Sequence of chain 2.A:
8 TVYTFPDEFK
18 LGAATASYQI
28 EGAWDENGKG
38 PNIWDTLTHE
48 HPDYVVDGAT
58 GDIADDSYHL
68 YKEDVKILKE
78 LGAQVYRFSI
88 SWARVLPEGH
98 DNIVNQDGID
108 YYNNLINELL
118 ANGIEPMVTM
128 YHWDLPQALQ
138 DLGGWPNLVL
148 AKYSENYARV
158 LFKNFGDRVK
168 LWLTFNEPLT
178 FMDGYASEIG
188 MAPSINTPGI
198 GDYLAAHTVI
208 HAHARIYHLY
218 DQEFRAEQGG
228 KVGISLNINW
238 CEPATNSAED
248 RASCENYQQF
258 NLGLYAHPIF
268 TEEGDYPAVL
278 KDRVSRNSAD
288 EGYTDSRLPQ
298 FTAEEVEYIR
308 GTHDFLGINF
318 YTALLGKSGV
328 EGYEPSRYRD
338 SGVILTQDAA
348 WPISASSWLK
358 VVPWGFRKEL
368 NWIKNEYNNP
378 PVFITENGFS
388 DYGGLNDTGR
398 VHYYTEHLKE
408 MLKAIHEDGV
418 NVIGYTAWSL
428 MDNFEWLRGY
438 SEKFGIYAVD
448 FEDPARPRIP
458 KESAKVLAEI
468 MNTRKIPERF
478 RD

A protein and the small-molecule ligand that binds it are described below.
Small molecule (SMILES): OC[C@H]1NC[C@H](O)[C@@H](O)[C@@H]1O

Binding-site contacts:
Ligand atom C5 contacts residue GLU383 of chain 2.A at 3.6 Å.
Ligand atom O3 contacts residue TRP425 of chain 2.A at 3.8 Å.
Ligand atom O3 contacts residue HIS129 of chain 2.A at 2.9 Å (h-bond).
Ligand atom O2 contacts residue HIS129 of chain 2.A at 3.2 Å (h-bond).
Ligand atom C6 contacts residue PHE441 of chain 2.A at 3.6 Å (hydrophobic).
Ligand atom O2 contacts residue ASN173 of chain 2.A at 2.8 Å (h-bond).
Ligand atom N5 contacts residue GLU383 of chain 2.A at 3.2 Å (salt-bridge).
Ligand atom C2 contacts residue TRP130 of chain 2.A at 4.0 Å (hydrophobic).
Ligand atom C4 contacts residue TRP425 of chain 2.A at 3.9 Å (hydrophobic).
Ligand atom C1 contacts residue TYR318 of chain 2.A at 3.8 Å (hydrophobic).
Ligand atom C3 contacts residue HIS129 of chain 2.A at 3.8 Å.
Ligand atom O2 contacts residue ASN316 of chain 2.A at 3.9 Å.
Ligand atom O4 contacts residue TRP425 of chain 2.A at 3.1 Å (h-bond).
Ligand atom N5 contacts residue TYR318 of chain 2.A at 3.2 Å (h-bond).
Ligand atom C5 contacts residue TRP425 of chain 2.A at 3.7 Å (hydrophobic).
Ligand atom O4 contacts residue GLU432 of chain 2.A at 2.6 Å (salt-bridge).
Ligand atom C6 contacts residue GLU432 of chain 2.A at 3.5 Å.
Ligand atom C3 contacts residue GLN26 of chain 2.A at 3.7 Å.
Ligand atom O3 contacts residue GLN26 of chain 2.A at 2.6 Å (h-bond).
Ligand atom C2 contacts residue GLU174 of chain 2.A at 3.9 Å.
Ligand atom C2 contacts residue HIS129 of chain 2.A at 3.9 Å.
Ligand atom C4 contacts residue TRP433 of chain 2.A at 3.8 Å (hydrophobic).
Ligand atom O4 contacts residue TRP433 of chain 2.A at 3.7 Å.
Ligand atom C2 contacts residue GLU383 of chain 2.A at 3.2 Å.
Ligand atom O6 contacts residue PHE441 of chain 2.A at 3.9 Å.
Ligand atom C3 contacts residue TRP433 of chain 2.A at 3.9 Å (hydrophobic).
Ligand atom O4 contacts residue GLN26 of chain 2.A at 3.0 Å (h-bond).
Ligand atom C5 contacts residue TYR318 of chain 2.A at 3.3 Å (hydrophobic).
Ligand atom C3 contacts residue GLU383 of chain 2.A at 3.5 Å.
Ligand atom O2 contacts residue GLU174 of chain 2.A at 3.7 Å.
Ligand atom C3 contacts residue TRP425 of chain 2.A at 3.7 Å (hydrophobic).
Ligand atom C6 contacts residue TYR318 of chain 2.A at 3.9 Å (hydrophobic).
Ligand atom C1 contacts residue GLU174 of chain 2.A at 3.1 Å.
Ligand atom C4 contacts residue GLU432 of chain 2.A at 3.6 Å.
Ligand atom O2 contacts residue GLU383 of chain 2.A at 2.6 Å (salt-bridge).
Ligand atom C1 contacts residue GLU383 of chain 2.A at 2.7 Å.
Ligand atom O6 contacts residue GLU432 of chain 2.A at 2.6 Å (salt-bridge).
Ligand atom O3 contacts residue TRP433 of chain 2.A at 2.9 Å (h-bond).
Ligand atom C6 contacts residue TRP425 of chain 2.A at 4.0 Å (hydrophobic).
Ligand atom O6 contacts residue TRP355 of chain 2.A at 3.5 Å.